Sequence of chain 1.C:
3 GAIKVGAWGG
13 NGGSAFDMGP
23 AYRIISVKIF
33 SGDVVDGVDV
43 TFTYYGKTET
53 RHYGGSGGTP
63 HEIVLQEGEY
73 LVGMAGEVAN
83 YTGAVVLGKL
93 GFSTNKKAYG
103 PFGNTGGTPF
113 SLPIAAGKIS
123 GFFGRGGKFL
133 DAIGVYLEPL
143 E

Binding-site contacts:
Ligand atom O4 contacts residue ASP133 of chain 1.C at 2.6 Å (salt-bridge).
Ligand atom C6 contacts residue VAL88 of chain 1.C at 3.9 Å (hydrophobic).
Ligand atom O6 contacts residue VAL88 of chain 1.C at 4.3 Å.
Ligand atom O5 contacts residue THR84 of chain 1.C at 3.7 Å.
Ligand atom O4 contacts residue ALA86 of chain 1.C at 4.4 Å.
Ligand atom O2 contacts residue GLY129 of chain 1.C at 3.4 Å.
Ligand atom C5 contacts residue THR84 of chain 1.C at 3.4 Å.
Ligand atom C1 contacts residue THR84 of chain 1.C at 3.5 Å.
Ligand atom C4 contacts residue GLY15 of chain 1.C at 3.5 Å.
Ligand atom O3 contacts residue GLY15 of chain 1.C at 2.9 Å (h-bond).
Ligand atom O6 contacts residue ALA86 of chain 1.C at 4.1 Å.
Ligand atom O6 contacts residue ASP133 of chain 1.C at 2.7 Å (salt-bridge).
Ligand atom C4 contacts residue GLY14 of chain 1.C at 4.3 Å.
Ligand atom O6 contacts residue LYS130 of chain 1.C at 3.0 Å (salt-bridge).
Ligand atom C5 contacts residue ALA86 of chain 1.C at 4.2 Å (hydrophobic).
Ligand atom O2 contacts residue LYS130 of chain 1.C at 3.5 Å (salt-bridge).
Ligand atom C6 contacts residue ALA86 of chain 1.C at 3.9 Å (hydrophobic).
Ligand atom C3 contacts residue GLY15 of chain 1.C at 3.8 Å.
Ligand atom O5 contacts residue PHE131 of chain 1.C at 4.4 Å.
Ligand atom O6 contacts residue PHE131 of chain 1.C at 2.9 Å (h-bond).
Ligand atom C1 contacts residue LYS130 of chain 1.C at 3.9 Å.
Ligand atom O1 contacts residue THR84 of chain 1.C at 2.6 Å (h-bond).
Ligand atom O5 contacts residue GLY129 of chain 1.C at 4.1 Å.
Ligand atom O4 contacts residue GLY15 of chain 1.C at 3.1 Å (h-bond).
Ligand atom C6 contacts residue LYS130 of chain 1.C at 3.9 Å.
Ligand atom O6 contacts residue GLY129 of chain 1.C at 3.4 Å.
Ligand atom C4 contacts residue GLY129 of chain 1.C at 4.3 Å.
Ligand atom O5 contacts residue ALA86 of chain 1.C at 3.5 Å.
Ligand atom C6 contacts residue GLY85 of chain 1.C at 3.9 Å.
Ligand atom C5 contacts residue ASP133 of chain 1.C at 3.9 Å.
Ligand atom O1 contacts residue PHE131 of chain 1.C at 4.3 Å.
Ligand atom C6 contacts residue ASP133 of chain 1.C at 3.3 Å.
Ligand atom C2 contacts residue LYS130 of chain 1.C at 4.3 Å.
Ligand atom C6 contacts residue PHE131 of chain 1.C at 3.8 Å (hydrophobic).
Ligand atom C4 contacts residue ASP133 of chain 1.C at 3.4 Å.
Ligand atom O5 contacts residue LYS130 of chain 1.C at 3.1 Å (salt-bridge).
Ligand atom C6 contacts residue THR84 of chain 1.C at 3.5 Å.
Ligand atom O4 contacts residue GLY14 of chain 1.C at 3.4 Å.
Ligand atom O3 contacts residue GLY14 of chain 1.C at 4.1 Å.
Ligand atom C5 contacts residue LYS130 of chain 1.C at 4.0 Å.

This small molecule binds to this protein.
Small molecule (SMILES): OC[C@H]1O[C@H](O[C@H]2[C@@H](O)[C@H](O)[C@@H](CO)O[C@@H]2O)[C@@H](O)[C@@H](O)[C@@H]1O